Binding-site contacts:
Ligand atom C6 contacts residue GLY15 of chain 1.C at 4.1 Å.
Ligand atom O5 contacts residue ASN14 of chain 1.C at 2.3 Å (h-bond).
Ligand atom C7 contacts residue ASN14 of chain 1.C at 3.8 Å.
Ligand atom C5 contacts residue ASN14 of chain 1.C at 3.6 Å.
Ligand atom C1 contacts residue THR16 of chain 1.C at 3.9 Å.
Ligand atom O6 contacts residue THR16 of chain 1.C at 4.2 Å.
Ligand atom O7 contacts residue ASN14 of chain 1.C at 4.2 Å.
Ligand atom N2 contacts residue ASN14 of chain 1.C at 2.9 Å (h-bond).
Ligand atom C4 contacts residue ASN14 of chain 1.C at 4.2 Å.
Ligand atom C3 contacts residue ASN14 of chain 1.C at 3.8 Å.
Ligand atom C2 contacts residue THR16 of chain 1.C at 4.2 Å.
Ligand atom C6 contacts residue THR16 of chain 1.C at 4.2 Å.
Ligand atom C2 contacts residue ASN14 of chain 1.C at 2.4 Å.
Ligand atom O5 contacts residue GLY15 of chain 1.C at 4.1 Å.
Ligand atom O5 contacts residue THR16 of chain 1.C at 3.6 Å.
Ligand atom O6 contacts residue GLY15 of chain 1.C at 3.1 Å (h-bond).
Ligand atom C1 contacts residue ASN14 of chain 1.C at 1.4 Å.

The protein below binds the small molecule below.
Small molecule (SMILES): CC(=O)N[C@H]1[C@H](O[C@H]2[C@H](O)[C@@H](NC(C)=O)CO[C@@H]2CO)O[C@H](CO)[C@@H](O)[C@@H]1O

Sequence of chain 1.C:
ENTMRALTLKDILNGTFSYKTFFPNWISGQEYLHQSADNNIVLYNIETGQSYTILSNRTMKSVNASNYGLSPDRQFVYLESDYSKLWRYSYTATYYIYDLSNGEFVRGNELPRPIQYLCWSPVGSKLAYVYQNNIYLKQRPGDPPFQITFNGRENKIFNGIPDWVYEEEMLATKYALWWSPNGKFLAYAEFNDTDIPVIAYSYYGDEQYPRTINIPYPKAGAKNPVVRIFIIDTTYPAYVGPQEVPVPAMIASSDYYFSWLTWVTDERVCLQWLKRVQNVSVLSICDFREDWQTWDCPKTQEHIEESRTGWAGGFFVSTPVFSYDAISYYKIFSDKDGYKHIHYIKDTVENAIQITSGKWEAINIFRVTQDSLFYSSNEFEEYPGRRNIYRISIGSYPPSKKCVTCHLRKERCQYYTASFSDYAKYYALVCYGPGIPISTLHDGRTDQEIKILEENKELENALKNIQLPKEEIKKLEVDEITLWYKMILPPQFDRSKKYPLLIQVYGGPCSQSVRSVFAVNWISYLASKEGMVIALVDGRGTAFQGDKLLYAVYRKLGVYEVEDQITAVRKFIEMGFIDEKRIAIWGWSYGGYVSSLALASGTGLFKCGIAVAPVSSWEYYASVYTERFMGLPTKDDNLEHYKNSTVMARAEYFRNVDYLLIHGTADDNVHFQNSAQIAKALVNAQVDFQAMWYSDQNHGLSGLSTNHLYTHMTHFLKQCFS